Sequence of chain 4.A:
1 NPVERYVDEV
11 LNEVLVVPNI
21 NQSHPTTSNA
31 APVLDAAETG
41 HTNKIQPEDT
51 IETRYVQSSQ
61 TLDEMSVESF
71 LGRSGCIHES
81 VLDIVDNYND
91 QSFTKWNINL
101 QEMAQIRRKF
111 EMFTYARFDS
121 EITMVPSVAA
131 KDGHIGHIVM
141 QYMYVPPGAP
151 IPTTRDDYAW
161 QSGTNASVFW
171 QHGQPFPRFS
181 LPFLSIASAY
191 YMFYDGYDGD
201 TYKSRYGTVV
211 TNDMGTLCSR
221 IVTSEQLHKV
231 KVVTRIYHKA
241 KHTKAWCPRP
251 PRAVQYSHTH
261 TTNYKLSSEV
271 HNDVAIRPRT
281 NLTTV

Binding-site contacts:
Ligand atom CM6 contacts residue MET214 of chain 4.A at 3.4 Å (hydrophobic).
Ligand atom F3 contacts residue TYR142 of chain 4.A at 2.6 Å.
Ligand atom CM6 contacts residue TYR144 of chain 4.A at 3.6 Å (hydrophobic).
Ligand atom C6B contacts residue LEU181 of chain 4.A at 3.5 Å (hydrophobic).
Ligand atom C2A contacts residue PHE179 of chain 4.A at 3.5 Å (hydrophobic).
Ligand atom C1B contacts residue ILE98 of chain 4.A at 3.7 Å (hydrophobic).
Ligand atom CM3 contacts residue TYR190 of chain 4.A at 3.7 Å (hydrophobic).
Ligand atom F1 contacts residue LEU217 of chain 4.A at 3.3 Å.
Ligand atom C5B contacts residue TYR144 of chain 4.A at 3.7 Å (hydrophobic).
Ligand atom F2 contacts residue VAL168 of chain 4.A at 2.9 Å.
Ligand atom F2 contacts residue PHE179 of chain 4.A at 3.6 Å.
Ligand atom C3A contacts residue TYR144 of chain 4.A at 3.7 Å (hydrophobic).
Ligand atom F3 contacts residue TYR144 of chain 4.A at 3.1 Å.
Ligand atom O1A contacts residue TYR144 of chain 4.A at 3.3 Å.
Ligand atom C1B contacts residue LEU181 of chain 4.A at 3.8 Å (hydrophobic).
Ligand atom C4 contacts residue TYR190 of chain 4.A at 3.6 Å (hydrophobic).
Ligand atom C2A contacts residue TYR144 of chain 4.A at 3.6 Å (hydrophobic).
Ligand atom C3 contacts residue LEU100 of chain 4.A at 3.6 Å (hydrophobic).
Ligand atom C4 contacts residue LEU100 of chain 4.A at 3.7 Å (hydrophobic).
Ligand atom F1 contacts residue TYR142 of chain 4.A at 3.3 Å.
Ligand atom O1B contacts residue ILE98 of chain 4.A at 3.1 Å.
Ligand atom N3A contacts residue LEU217 of chain 4.A at 3.6 Å.
Ligand atom CM2 contacts residue ILE122 of chain 4.A at 3.5 Å (hydrophobic).
Ligand atom N3A contacts residue PHE179 of chain 4.A at 3.2 Å.
Ligand atom C5B contacts residue LEU181 of chain 4.A at 3.5 Å (hydrophobic).
Ligand atom N1A contacts residue PHE179 of chain 4.A at 3.6 Å.
Ligand atom C4B contacts residue LEU181 of chain 4.A at 3.8 Å (hydrophobic).
Ligand atom F3 contacts residue MET143 of chain 4.A at 3.3 Å.
Ligand atom C3A contacts residue PHE179 of chain 4.A at 3.4 Å (hydrophobic).
Ligand atom CM4 contacts residue TYR142 of chain 4.A at 3.5 Å (hydrophobic).
Ligand atom CM6 contacts residue LEU184 of chain 4.A at 3.4 Å (hydrophobic).
Ligand atom CM3 contacts residue ASN212 of chain 4.A at 3.6 Å.
Ligand atom F1 contacts residue MET124 of chain 4.A at 3.5 Å.
Ligand atom F3 contacts residue ALA166 of chain 4.A at 3.2 Å.
Ligand atom C1C contacts residue MET214 of chain 4.A at 3.5 Å (hydrophobic).
Ligand atom N2 contacts residue LEU100 of chain 4.A at 3.8 Å.
Ligand atom F2 contacts residue TYR142 of chain 4.A at 3.6 Å.
Ligand atom N1A contacts residue TYR144 of chain 4.A at 3.3 Å.
Ligand atom O1 contacts residue LEU100 of chain 4.A at 3.7 Å.
Ligand atom O1 contacts residue MET214 of chain 4.A at 3.3 Å.

The protein below binds the small molecule below.
Small molecule (SMILES): Cc1cc(CCCOc2c(C)cc(-c3noc(C(F)(F)F)n3)cc2C)on1

Sequence of chain 4.C:
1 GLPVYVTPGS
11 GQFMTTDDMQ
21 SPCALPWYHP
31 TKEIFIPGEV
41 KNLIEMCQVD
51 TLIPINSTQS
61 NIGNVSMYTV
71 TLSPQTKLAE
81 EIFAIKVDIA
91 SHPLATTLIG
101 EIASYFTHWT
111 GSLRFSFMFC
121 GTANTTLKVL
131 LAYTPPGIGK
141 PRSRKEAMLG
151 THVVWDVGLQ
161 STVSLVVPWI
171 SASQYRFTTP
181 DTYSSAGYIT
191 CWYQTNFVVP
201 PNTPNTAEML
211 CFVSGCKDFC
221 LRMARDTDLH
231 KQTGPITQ